Sequence of chain 1.C:
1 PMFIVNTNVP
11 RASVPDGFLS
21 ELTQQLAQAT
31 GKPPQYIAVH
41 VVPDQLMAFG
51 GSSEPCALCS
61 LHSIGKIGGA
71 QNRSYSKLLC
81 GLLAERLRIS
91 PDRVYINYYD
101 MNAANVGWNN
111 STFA

Sequence of chain 1.B:
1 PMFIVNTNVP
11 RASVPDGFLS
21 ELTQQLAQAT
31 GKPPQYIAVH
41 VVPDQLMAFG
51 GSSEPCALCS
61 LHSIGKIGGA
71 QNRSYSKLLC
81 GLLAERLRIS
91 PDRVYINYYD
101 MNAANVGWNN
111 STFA

This small molecule binds to this protein.
Small molecule (SMILES): O=Cc1ccccc1

Binding-site contacts:
Ligand atom O1' contacts residue TYR36 of chain 1.C at 3.9 Å.
Ligand atom C2 contacts residue PRO1 of chain 1.C at 3.3 Å (hydrophobic).
Ligand atom C6 contacts residue PRO1 of chain 1.C at 3.4 Å (hydrophobic).
Ligand atom C5 contacts residue VAL106 of chain 1.C at 4.0 Å (hydrophobic).
Ligand atom O1' contacts residue TYR95 of chain 1.B at 3.8 Å.
Ligand atom C1 contacts residue HIS62 of chain 1.C at 4.3 Å.
Ligand atom C1 contacts residue PRO1 of chain 1.C at 2.6 Å (hydrophobic).
Ligand atom C1 contacts residue MET2 of chain 1.C at 4.2 Å (hydrophobic).
Ligand atom C2 contacts residue MET2 of chain 1.C at 4.0 Å (hydrophobic).
Ligand atom C4 contacts residue HIS62 of chain 1.C at 4.0 Å.
Ligand atom C6 contacts residue ILE64 of chain 1.C at 3.7 Å (hydrophobic).
Ligand atom C4 contacts residue VAL106 of chain 1.C at 3.7 Å (hydrophobic).
Ligand atom C1' contacts residue TYR95 of chain 1.B at 4.2 Å (hydrophobic).
Ligand atom C6 contacts residue SER63 of chain 1.C at 3.7 Å.
Ligand atom C4 contacts residue MET2 of chain 1.C at 3.8 Å (hydrophobic).
Ligand atom C5 contacts residue SER63 of chain 1.C at 4.0 Å.
Ligand atom C3 contacts residue TYR95 of chain 1.B at 3.6 Å (hydrophobic).
Ligand atom C2 contacts residue TYR95 of chain 1.B at 3.3 Å (hydrophobic).
Ligand atom C1' contacts residue PRO1 of chain 1.C at 1.6 Å (hydrophobic).
Ligand atom C5 contacts residue HIS62 of chain 1.C at 3.9 Å.
Ligand atom C5 contacts residue MET101 of chain 1.C at 4.2 Å (hydrophobic).
Ligand atom C3 contacts residue ASN97 of chain 1.B at 4.3 Å.
Ligand atom C1' contacts residue TYR36 of chain 1.C at 4.0 Å (hydrophobic).
Ligand atom C1 contacts residue TYR95 of chain 1.B at 4.4 Å (hydrophobic).
Ligand atom C3 contacts residue PRO1 of chain 1.C at 4.4 Å (hydrophobic).
Ligand atom C3 contacts residue MET2 of chain 1.C at 3.5 Å (hydrophobic).
Ligand atom O1' contacts residue PRO1 of chain 1.C at 2.3 Å (h-bond).
Ligand atom C1' contacts residue MET2 of chain 1.C at 4.4 Å (hydrophobic).
Ligand atom C5 contacts residue ASN97 of chain 1.B at 4.3 Å.
Ligand atom C3 contacts residue VAL106 of chain 1.C at 4.0 Å (hydrophobic).
Ligand atom C6 contacts residue HIS62 of chain 1.C at 3.8 Å.
Ligand atom C4 contacts residue ASN97 of chain 1.B at 3.4 Å.
Ligand atom C5 contacts residue ILE64 of chain 1.C at 4.0 Å (hydrophobic).